Sequence of chain 1.A:
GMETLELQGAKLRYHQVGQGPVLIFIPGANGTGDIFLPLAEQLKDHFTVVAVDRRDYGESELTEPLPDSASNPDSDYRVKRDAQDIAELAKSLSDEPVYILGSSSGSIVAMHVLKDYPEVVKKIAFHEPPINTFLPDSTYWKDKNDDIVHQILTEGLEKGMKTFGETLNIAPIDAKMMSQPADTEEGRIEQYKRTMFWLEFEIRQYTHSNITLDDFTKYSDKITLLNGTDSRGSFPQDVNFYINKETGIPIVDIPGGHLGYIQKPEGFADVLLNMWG

Binding-site contacts:
Ligand atom P4 contacts residue ALA31 of chain 1.A at 3.8 Å.
Ligand atom C18 contacts residue MET163 of chain 1.B at 3.9 Å (hydrophobic).
Ligand atom O6 contacts residue MET180 of chain 1.B at 3.5 Å (h-bond).
Ligand atom C19 contacts residue GLU160 of chain 1.B at 3.2 Å.
Ligand atom O3 contacts residue GLY30 of chain 1.A at 3.9 Å.
Ligand atom C19 contacts residue LYS164 of chain 1.B at 3.7 Å.
Ligand atom C2 contacts residue ALA31 of chain 1.A at 3.9 Å (hydrophobic).
Ligand atom C12 contacts residue GLY167 of chain 1.B at 3.7 Å.
Ligand atom C6 contacts residue SER106 of chain 1.A at 2.7 Å.
Ligand atom C17 contacts residue MET163 of chain 1.B at 3.7 Å (hydrophobic).
Ligand atom C17 contacts residue GLU160 of chain 1.B at 3.4 Å.
Ligand atom P4 contacts residue SER106 of chain 1.A at 1.6 Å.
Ligand atom C18 contacts residue SER181 of chain 1.B at 3.8 Å.
Ligand atom C2 contacts residue HIS260 of chain 1.B at 3.4 Å.
Ligand atom P4 contacts residue HIS260 of chain 1.B at 3.7 Å.
Ligand atom C7 contacts residue SER106 of chain 1.A at 3.2 Å.
Ligand atom C1 contacts residue ASN32 of chain 1.A at 3.8 Å.
Ligand atom C3 contacts residue MET180 of chain 1.B at 3.5 Å (hydrophobic).
Ligand atom O1 contacts residue MET180 of chain 1.B at 3.7 Å.
Ligand atom C19 contacts residue SER181 of chain 1.B at 3.9 Å.
Ligand atom N7 contacts residue LEU159 of chain 1.B at 3.8 Å.
Ligand atom O3 contacts residue SER106 of chain 1.A at 2.7 Å (h-bond).
Ligand atom O1 contacts residue MET163 of chain 1.B at 4.0 Å.
Ligand atom C2 contacts residue SER106 of chain 1.A at 3.3 Å.
Ligand atom P4 contacts residue SER107 of chain 1.A at 3.6 Å.
Ligand atom O5 contacts residue ALA31 of chain 1.A at 3.3 Å (h-bond).
Ligand atom C13 contacts residue MET163 of chain 1.B at 3.4 Å (hydrophobic).
Ligand atom O5 contacts residue SER106 of chain 1.A at 2.5 Å (h-bond).
Ligand atom C18 contacts residue GLU160 of chain 1.B at 3.2 Å.
Ligand atom O5 contacts residue SER107 of chain 1.A at 2.9 Å (h-bond).
Ligand atom C1 contacts residue ALA31 of chain 1.A at 3.6 Å (hydrophobic).
Ligand atom C16 contacts residue SER181 of chain 1.B at 3.4 Å.
Ligand atom O6 contacts residue THR197 of chain 1.B at 3.9 Å.
Ligand atom O1 contacts residue SER181 of chain 1.B at 3.8 Å.
Ligand atom C1 contacts residue TYR263 of chain 1.B at 3.8 Å (hydrophobic).
Ligand atom C17 contacts residue LEU159 of chain 1.B at 3.8 Å (hydrophobic).
Ligand atom C6 contacts residue HIS260 of chain 1.B at 3.5 Å.
Ligand atom C15 contacts residue MET180 of chain 1.B at 3.6 Å (hydrophobic).
Ligand atom C14 contacts residue MET180 of chain 1.B at 3.7 Å (hydrophobic).
Ligand atom O3 contacts residue ALA31 of chain 1.A at 2.9 Å (h-bond).

This protein binds this small molecule.
Small molecule (SMILES): C#CCCNC(=O)OCCCCCCCCCC[P](=O)(F)OCC

Sequence of chain 1.B:
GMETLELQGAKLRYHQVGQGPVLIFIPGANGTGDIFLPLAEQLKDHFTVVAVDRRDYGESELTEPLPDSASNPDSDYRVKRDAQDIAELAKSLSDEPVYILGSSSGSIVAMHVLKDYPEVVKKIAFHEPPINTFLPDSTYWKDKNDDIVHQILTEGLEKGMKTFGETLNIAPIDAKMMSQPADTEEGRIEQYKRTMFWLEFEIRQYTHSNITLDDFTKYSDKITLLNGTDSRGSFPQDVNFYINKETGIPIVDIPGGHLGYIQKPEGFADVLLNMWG